The protein below binds the small molecule below.
Small molecule (SMILES): O=C(O)/C=C/C(=O)O

Sequence of chain 1.D:
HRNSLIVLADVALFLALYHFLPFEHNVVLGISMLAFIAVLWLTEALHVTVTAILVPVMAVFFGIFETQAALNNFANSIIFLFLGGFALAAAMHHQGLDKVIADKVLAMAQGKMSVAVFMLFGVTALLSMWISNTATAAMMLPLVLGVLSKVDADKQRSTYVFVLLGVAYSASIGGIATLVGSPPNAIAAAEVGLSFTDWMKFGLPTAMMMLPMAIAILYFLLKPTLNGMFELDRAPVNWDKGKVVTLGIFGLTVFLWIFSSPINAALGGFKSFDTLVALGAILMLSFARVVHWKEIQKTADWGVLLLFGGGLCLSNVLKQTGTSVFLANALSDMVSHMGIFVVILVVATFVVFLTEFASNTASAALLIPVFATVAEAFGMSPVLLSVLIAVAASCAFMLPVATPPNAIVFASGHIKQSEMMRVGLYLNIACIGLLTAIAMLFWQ

Binding-site contacts:
Ligand atom C6 contacts residue THR139 of chain 1.D at 4.3 Å.
Ligand atom O8 contacts residue THR139 of chain 1.D at 3.4 Å (h-bond).
Ligand atom O7 contacts residue SER187 of chain 1.D at 2.3 Å (h-bond).
Ligand atom O8 contacts residue ASN138 of chain 1.D at 3.2 Å.
Ligand atom O8 contacts residue PRO188 of chain 1.D at 4.3 Å.
Ligand atom O7 contacts residue ASN138 of chain 1.D at 2.5 Å (h-bond).
Ligand atom C contacts residue THR366 of chain 1.D at 3.6 Å.
Ligand atom C contacts residue ASN365 of chain 1.D at 2.5 Å.
Ligand atom C5 contacts residue PRO188 of chain 1.D at 4.4 Å (hydrophobic).
Ligand atom OXT contacts residue THR366 of chain 1.D at 4.2 Å.
Ligand atom C contacts residue PRO409 of chain 1.D at 4.4 Å (hydrophobic).
Ligand atom C contacts residue SER364 of chain 1.D at 3.9 Å.
Ligand atom C5 contacts residue THR366 of chain 1.D at 4.2 Å.
Ligand atom C4 contacts residue THR408 of chain 1.D at 4.4 Å.
Ligand atom C4 contacts residue SER187 of chain 1.D at 4.0 Å.
Ligand atom OXT contacts residue SER364 of chain 1.D at 3.4 Å (h-bond).
Ligand atom OXT contacts residue PRO409 of chain 1.D at 3.8 Å.
Ligand atom C5 contacts residue ASN365 of chain 1.D at 4.2 Å.
Ligand atom O contacts residue THR366 of chain 1.D at 3.0 Å (h-bond).
Ligand atom C5 contacts residue ASN138 of chain 1.D at 4.4 Å.
Ligand atom OXT contacts residue ASN365 of chain 1.D at 3.6 Å.
Ligand atom O7 contacts residue PRO188 of chain 1.D at 3.3 Å.
Ligand atom O8 contacts residue SER137 of chain 1.D at 3.4 Å (h-bond).
Ligand atom C5 contacts residue SER187 of chain 1.D at 4.3 Å.
Ligand atom C5 contacts residue THR139 of chain 1.D at 4.1 Å.
Ligand atom C6 contacts residue PRO188 of chain 1.D at 3.8 Å (hydrophobic).
Ligand atom C6 contacts residue ASN138 of chain 1.D at 3.4 Å.
Ligand atom O contacts residue ASN365 of chain 1.D at 1.4 Å.
Ligand atom O7 contacts residue GLY186 of chain 1.D at 4.0 Å.
Ligand atom C4 contacts residue ASN365 of chain 1.D at 3.0 Å.
Ligand atom C6 contacts residue SER187 of chain 1.D at 3.6 Å.
Ligand atom C contacts residue THR408 of chain 1.D at 4.4 Å.
Ligand atom C4 contacts residue THR366 of chain 1.D at 3.7 Å.
Ligand atom O contacts residue SER364 of chain 1.D at 3.5 Å.